Sequence of chain 1.IA:
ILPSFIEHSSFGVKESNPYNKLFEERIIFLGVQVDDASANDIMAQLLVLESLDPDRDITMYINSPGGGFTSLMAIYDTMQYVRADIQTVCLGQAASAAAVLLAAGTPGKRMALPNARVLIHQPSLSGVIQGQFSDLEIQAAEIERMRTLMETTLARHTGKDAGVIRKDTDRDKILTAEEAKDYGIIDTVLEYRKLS

Binding-site contacts:
Ligand atom O1 contacts residue SER138 of chain 1.IA at 3.0 Å (h-bond).
Ligand atom C4 contacts residue SER110 of chain 1.IA at 3.9 Å.
Ligand atom CA contacts residue SER138 of chain 1.IA at 3.7 Å.
Ligand atom C4 contacts residue ALA111 of chain 1.IA at 3.9 Å (hydrophobic).
Ligand atom C contacts residue LEU139 of chain 1.IA at 4.0 Å (hydrophobic).
Ligand atom C1 contacts residue GLY81 of chain 1.IA at 3.9 Å.
Ligand atom C4 contacts residue MET164 of chain 1.IA at 3.6 Å (hydrophobic).
Ligand atom CA contacts residue GLY81 of chain 1.IA at 4.1 Å.
Ligand atom O contacts residue GLY81 of chain 1.IA at 3.6 Å (h-bond).
Ligand atom C2 contacts residue GLY81 of chain 1.IA at 3.5 Å.
Ligand atom C5 contacts residue HIS135 of chain 1.IA at 3.4 Å.
Ligand atom CG contacts residue SER138 of chain 1.IA at 3.2 Å.
Ligand atom CD2 contacts residue PRO137 of chain 1.IA at 3.7 Å (hydrophobic).
Ligand atom C5 contacts residue SER110 of chain 1.IA at 3.7 Å.
Ligand atom C2 contacts residue PHE83 of chain 1.IA at 3.9 Å (hydrophobic).
Ligand atom C5 contacts residue MET164 of chain 1.IA at 3.8 Å (hydrophobic).
Ligand atom C6 contacts residue GLN136 of chain 1.IA at 4.0 Å.
Ligand atom C6 contacts residue PRO137 of chain 1.IA at 3.7 Å (hydrophobic).
Ligand atom C contacts residue GLY81 of chain 1.IA at 3.9 Å.
Ligand atom CD1 contacts residue GLN47 of chain 1.IA at 4.1 Å.
Ligand atom C3 contacts residue ALA111 of chain 1.IA at 3.9 Å (hydrophobic).
Ligand atom O contacts residue PHE83 of chain 1.IA at 3.2 Å (h-bond).
Ligand atom N contacts residue SER138 of chain 1.IA at 3.1 Å (h-bond).
Ligand atom CD1 contacts residue GLY81 of chain 1.IA at 4.1 Å.
Ligand atom C6 contacts residue HIS135 of chain 1.IA at 3.7 Å.
Ligand atom C contacts residue PRO137 of chain 1.IA at 4.0 Å (hydrophobic).
Ligand atom C1 contacts residue SER110 of chain 1.IA at 4.0 Å.
Ligand atom O contacts residue LEU139 of chain 1.IA at 4.1 Å.
Ligand atom N contacts residue GLY81 of chain 1.IA at 3.1 Å (h-bond).
Ligand atom C3 contacts residue PHE83 of chain 1.IA at 3.8 Å (hydrophobic).
Ligand atom O1 contacts residue PRO137 of chain 1.IA at 3.1 Å.
Ligand atom C contacts residue SER138 of chain 1.IA at 3.8 Å.
Ligand atom CD1 contacts residue LEU139 of chain 1.IA at 3.2 Å (hydrophobic).
Ligand atom O contacts residue GLY82 of chain 1.IA at 3.0 Å.
Ligand atom C6 contacts residue SER110 of chain 1.IA at 3.4 Å.
Ligand atom OXT contacts residue LEU139 of chain 1.IA at 3.4 Å.
Ligand atom CB contacts residue SER138 of chain 1.IA at 4.1 Å.
Ligand atom C contacts residue SER138 of chain 1.IA at 4.1 Å.
Ligand atom CD1 contacts residue SER138 of chain 1.IA at 2.7 Å.
Ligand atom C1 contacts residue PRO137 of chain 1.IA at 4.0 Å (hydrophobic).

This small molecule binds to this protein.
Small molecule (SMILES): CC(C)C[C@H](NC(=O)[C@H](CC(C)C)NC(=O)c1ccccc1)C(=O)O